Sequence of chain 1.A:
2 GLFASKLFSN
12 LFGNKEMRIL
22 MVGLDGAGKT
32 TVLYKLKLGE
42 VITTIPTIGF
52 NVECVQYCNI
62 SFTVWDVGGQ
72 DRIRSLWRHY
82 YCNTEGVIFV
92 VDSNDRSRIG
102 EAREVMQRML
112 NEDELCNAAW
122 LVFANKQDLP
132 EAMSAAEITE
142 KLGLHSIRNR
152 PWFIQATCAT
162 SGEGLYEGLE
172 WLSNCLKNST

The small molecule below binds the protein below.
Small molecule (SMILES): CC1(C)C=C(CSS(C)(=O)=O)C(C)(C)N1[O]

Binding-site contacts:
Ligand atom S1 contacts residue CYS59 of chain 1.A at 2.0 Å (h-bond).
Ligand atom S1 contacts residue ASN60 of chain 1.A at 4.5 Å.
Ligand atom C3 contacts residue CYS59 of chain 1.A at 4.2 Å (hydrophobic).
Ligand atom C4 contacts residue CYS59 of chain 1.A at 3.0 Å (hydrophobic).